Sequence of chain 21.T:
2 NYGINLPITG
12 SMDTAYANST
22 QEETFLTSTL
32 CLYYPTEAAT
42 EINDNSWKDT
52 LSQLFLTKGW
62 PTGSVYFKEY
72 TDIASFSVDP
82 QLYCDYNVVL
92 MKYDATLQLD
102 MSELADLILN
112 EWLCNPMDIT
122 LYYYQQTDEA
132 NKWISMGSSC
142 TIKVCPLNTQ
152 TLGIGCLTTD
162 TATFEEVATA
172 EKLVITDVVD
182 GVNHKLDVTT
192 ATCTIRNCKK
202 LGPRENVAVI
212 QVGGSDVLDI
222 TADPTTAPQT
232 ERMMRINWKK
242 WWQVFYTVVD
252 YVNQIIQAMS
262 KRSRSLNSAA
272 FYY

A protein and the small-molecule ligand that binds it are described below.
Small molecule (SMILES): CC(=O)N[C@H]1[C@H](O[C@H]2[C@H](O)[C@@H](NC(C)=O)CO[C@@H]2CO)O[C@H](CO)[C@@H](O)[C@@H]1O

Binding-site contacts:
Ligand atom C5 contacts residue ASN19 of chain 21.T at 3.8 Å.
Ligand atom C7 contacts residue ASN19 of chain 21.T at 3.6 Å.
Ligand atom C2 contacts residue ASN19 of chain 21.T at 3.0 Å.
Ligand atom C3 contacts residue ASN19 of chain 21.T at 4.1 Å.
Ligand atom O5 contacts residue ASN19 of chain 21.T at 2.8 Å (h-bond).
Ligand atom C1 contacts residue ASN19 of chain 21.T at 1.7 Å.
Ligand atom C8 contacts residue ASN19 of chain 21.T at 4.3 Å.
Ligand atom O7 contacts residue ASN19 of chain 21.T at 4.1 Å.
Ligand atom N2 contacts residue ASN19 of chain 21.T at 3.1 Å (h-bond).